Sequence of chain 1.B:
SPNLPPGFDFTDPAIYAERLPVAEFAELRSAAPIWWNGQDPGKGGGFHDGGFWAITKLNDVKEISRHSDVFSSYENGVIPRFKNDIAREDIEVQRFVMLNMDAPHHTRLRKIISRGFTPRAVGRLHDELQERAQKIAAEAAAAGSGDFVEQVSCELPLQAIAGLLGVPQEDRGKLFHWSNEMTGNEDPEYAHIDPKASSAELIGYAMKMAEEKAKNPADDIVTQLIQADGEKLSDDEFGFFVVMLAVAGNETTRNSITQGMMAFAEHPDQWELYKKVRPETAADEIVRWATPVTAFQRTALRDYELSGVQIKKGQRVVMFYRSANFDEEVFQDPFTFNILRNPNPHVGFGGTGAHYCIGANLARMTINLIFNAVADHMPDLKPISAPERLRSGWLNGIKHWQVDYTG

A small-molecule ligand and the protein it binds are described below.
Small molecule (SMILES): CCOC(=O)c1cc2cc(-c3ccncc3)ccc2[nH]1

Binding-site contacts:
Ligand atom C16 contacts residue THR257 of chain 1.B at 3.2 Å.
Ligand atom N14 contacts residue ALA253 of chain 1.B at 3.9 Å.
Ligand atom C12 contacts residue LEU102 of chain 1.B at 4.0 Å (hydrophobic).
Ligand atom C18 contacts residue LEU400 of chain 1.B at 3.9 Å (hydrophobic).
Ligand atom C10 contacts residue TRP399 of chain 1.B at 4.0 Å (hydrophobic).
Ligand atom C17 contacts residue THR257 of chain 1.B at 4.2 Å.
Ligand atom C07 contacts residue ILE82 of chain 1.B at 3.6 Å (hydrophobic).
Ligand atom C11 contacts residue ALA253 of chain 1.B at 3.7 Å (hydrophobic).
Ligand atom C12 contacts residue ALA253 of chain 1.B at 4.0 Å (hydrophobic).
Ligand atom C13 contacts residue HEM1 of chain 1.P at 3.3 Å.
Ligand atom C12 contacts residue PHE301 of chain 1.B at 3.7 Å (hydrophobic).
Ligand atom N14 contacts residue HEM1 of chain 1.P at 2.5 Å (h-bond).
Ligand atom C09 contacts residue TRP399 of chain 1.B at 3.9 Å (hydrophobic).
Ligand atom N20 contacts residue TRP399 of chain 1.B at 3.6 Å.
Ligand atom C07 contacts residue VAL252 of chain 1.B at 3.8 Å (hydrophobic).
Ligand atom C16 contacts residue ALA253 of chain 1.B at 3.3 Å (hydrophobic).
Ligand atom C18 contacts residue TRP399 of chain 1.B at 3.4 Å (hydrophobic).
Ligand atom C13 contacts residue PHE301 of chain 1.B at 4.0 Å (hydrophobic).
Ligand atom N20 contacts residue VAL252 of chain 1.B at 3.5 Å.
Ligand atom C04 contacts residue ILE82 of chain 1.B at 3.7 Å (hydrophobic).
Ligand atom C17 contacts residue TRP399 of chain 1.B at 3.8 Å (hydrophobic).
Ligand atom C15 contacts residue THR257 of chain 1.B at 3.5 Å.
Ligand atom C19 contacts residue VAL252 of chain 1.B at 3.2 Å (hydrophobic).
Ligand atom O05 contacts residue ILE82 of chain 1.B at 3.5 Å.
Ligand atom C19 contacts residue TRP399 of chain 1.B at 3.3 Å (hydrophobic).
Ligand atom C06 contacts residue VAL252 of chain 1.B at 3.8 Å (hydrophobic).
Ligand atom C06 contacts residue TRP399 of chain 1.B at 4.0 Å (hydrophobic).
Ligand atom C15 contacts residue HEM1 of chain 1.P at 3.1 Å.
Ligand atom C06 contacts residue ILE82 of chain 1.B at 3.8 Å (hydrophobic).
Ligand atom C10 contacts residue VAL252 of chain 1.B at 4.2 Å (hydrophobic).
Ligand atom C10 contacts residue ALA253 of chain 1.B at 4.1 Å (hydrophobic).
Ligand atom C01 contacts residue GLN97 of chain 1.B at 4.0 Å.
Ligand atom C08 contacts residue TRP399 of chain 1.B at 3.5 Å (hydrophobic).
Ligand atom C08 contacts residue VAL252 of chain 1.B at 3.4 Å (hydrophobic).
Ligand atom C17 contacts residue VAL252 of chain 1.B at 3.9 Å (hydrophobic).
Ligand atom C15 contacts residue ALA253 of chain 1.B at 3.3 Å (hydrophobic).
Ligand atom C09 contacts residue VAL252 of chain 1.B at 3.9 Å (hydrophobic).
Ligand atom C18 contacts residue VAL252 of chain 1.B at 3.5 Å (hydrophobic).
Ligand atom C07 contacts residue TRP399 of chain 1.B at 4.1 Å (hydrophobic).
Ligand atom C13 contacts residue ALA253 of chain 1.B at 4.0 Å (hydrophobic).